Sequence of chain 1.M:
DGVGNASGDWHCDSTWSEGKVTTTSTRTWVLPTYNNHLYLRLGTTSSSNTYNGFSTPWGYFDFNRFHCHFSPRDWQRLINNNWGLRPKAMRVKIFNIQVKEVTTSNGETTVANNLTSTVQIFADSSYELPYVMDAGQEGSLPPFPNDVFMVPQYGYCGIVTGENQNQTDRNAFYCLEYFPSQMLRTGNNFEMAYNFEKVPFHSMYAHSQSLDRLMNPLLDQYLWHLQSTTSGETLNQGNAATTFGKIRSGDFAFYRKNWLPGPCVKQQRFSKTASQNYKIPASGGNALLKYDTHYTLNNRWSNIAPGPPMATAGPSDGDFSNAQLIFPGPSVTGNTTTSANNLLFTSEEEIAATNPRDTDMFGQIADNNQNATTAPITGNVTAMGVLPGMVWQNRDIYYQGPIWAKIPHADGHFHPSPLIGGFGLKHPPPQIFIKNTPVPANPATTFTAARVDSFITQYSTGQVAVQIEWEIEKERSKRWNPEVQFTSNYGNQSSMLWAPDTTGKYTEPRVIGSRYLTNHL

The protein below binds the small molecule below.
Small molecule (SMILES): Nc1ncnc2c1ncn2[C@H]1C[C@H](O)[C@@H](COP(=O)(O)O)O1

Binding-site contacts:
Ligand atom C6 contacts residue PRO416 of chain 1.M at 3.0 Å (hydrophobic).
Ligand atom N7 contacts residue ASN394 of chain 1.M at 4.3 Å.
Ligand atom O1P contacts residue PRO200 of chain 1.M at 4.1 Å.
Ligand atom C6 contacts residue GLY424 of chain 1.M at 4.5 Å.
Ligand atom N7 contacts residue HIS415 of chain 1.M at 3.8 Å.
Ligand atom O3P contacts residue PRO200 of chain 1.M at 3.9 Å.
Ligand atom C2 contacts residue VAL199 of chain 1.M at 4.2 Å (hydrophobic).
Ligand atom N6 contacts residue GLY424 of chain 1.M at 3.8 Å.
Ligand atom N6 contacts residue VAL199 of chain 1.M at 4.5 Å.
Ligand atom C6 contacts residue VAL199 of chain 1.M at 4.3 Å (hydrophobic).
Ligand atom N3 contacts residue PRO416 of chain 1.M at 4.1 Å.
Ligand atom N1 contacts residue VAL199 of chain 1.M at 3.7 Å.
Ligand atom P contacts residue PRO200 of chain 1.M at 4.5 Å.
Ligand atom N6 contacts residue PRO416 of chain 1.M at 3.1 Å (h-bond).
Ligand atom N7 contacts residue PRO200 of chain 1.M at 4.0 Å.
Ligand atom N7 contacts residue PRO416 of chain 1.M at 4.4 Å.
Ligand atom N6 contacts residue SER417 of chain 1.M at 3.8 Å.
Ligand atom C8 contacts residue HIS415 of chain 1.M at 3.6 Å.
Ligand atom C2 contacts residue GLY424 of chain 1.M at 4.1 Å.
Ligand atom C6 contacts residue SER417 of chain 1.M at 4.5 Å.
Ligand atom C4 contacts residue PRO200 of chain 1.M at 4.1 Å (hydrophobic).
Ligand atom C6 contacts residue PRO200 of chain 1.M at 4.0 Å (hydrophobic).
Ligand atom C5 contacts residue PRO200 of chain 1.M at 3.8 Å (hydrophobic).
Ligand atom N1 contacts residue GLY424 of chain 1.M at 3.5 Å (h-bond).
Ligand atom N1 contacts residue PRO200 of chain 1.M at 4.1 Å.
Ligand atom C8 contacts residue PRO200 of chain 1.M at 4.4 Å (hydrophobic).
Ligand atom N1 contacts residue PRO416 of chain 1.M at 3.2 Å (h-bond).
Ligand atom C1' contacts residue PRO416 of chain 1.M at 4.5 Å (hydrophobic).
Ligand atom O3P contacts residue LYS198 of chain 1.M at 4.5 Å.
Ligand atom N9 contacts residue PRO416 of chain 1.M at 4.2 Å.
Ligand atom C2 contacts residue PRO200 of chain 1.M at 4.1 Å (hydrophobic).
Ligand atom N7 contacts residue SER417 of chain 1.M at 4.4 Å.
Ligand atom C5 contacts residue PRO416 of chain 1.M at 3.6 Å (hydrophobic).
Ligand atom C2' contacts residue HIS415 of chain 1.M at 3.9 Å.
Ligand atom C2 contacts residue PRO416 of chain 1.M at 3.9 Å (hydrophobic).
Ligand atom N6 contacts residue PRO200 of chain 1.M at 4.4 Å.
Ligand atom C4 contacts residue PRO416 of chain 1.M at 4.0 Å (hydrophobic).
Ligand atom N3 contacts residue PRO200 of chain 1.M at 4.2 Å.
Ligand atom N9 contacts residue PRO200 of chain 1.M at 4.4 Å.